Sequence of chain 1.AB:
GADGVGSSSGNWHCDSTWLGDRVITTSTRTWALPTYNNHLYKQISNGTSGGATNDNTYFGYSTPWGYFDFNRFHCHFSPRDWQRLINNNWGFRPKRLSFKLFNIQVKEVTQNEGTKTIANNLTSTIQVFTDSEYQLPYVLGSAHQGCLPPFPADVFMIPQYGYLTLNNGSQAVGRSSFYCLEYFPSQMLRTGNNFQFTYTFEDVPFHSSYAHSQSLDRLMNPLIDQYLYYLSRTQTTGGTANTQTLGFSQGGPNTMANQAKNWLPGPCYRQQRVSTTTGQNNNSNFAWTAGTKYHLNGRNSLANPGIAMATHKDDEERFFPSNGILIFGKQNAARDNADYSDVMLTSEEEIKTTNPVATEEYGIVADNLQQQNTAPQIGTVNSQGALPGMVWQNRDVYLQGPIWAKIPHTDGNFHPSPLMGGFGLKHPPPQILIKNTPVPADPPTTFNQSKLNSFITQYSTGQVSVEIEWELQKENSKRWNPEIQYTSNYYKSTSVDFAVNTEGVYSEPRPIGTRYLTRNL

Binding-site contacts:
Ligand atom N6 contacts residue SER417 of chain 1.ZA at 4.3 Å.
Ligand atom C8 contacts residue PRO205 of chain 1.ZA at 4.3 Å (hydrophobic).
Ligand atom C2 contacts residue PRO416 of chain 1.ZA at 3.1 Å (hydrophobic).
Ligand atom O5' contacts residue DC1 of chain 1.GF at 2.5 Å (h-bond).
Ligand atom N9 contacts residue PRO416 of chain 1.ZA at 4.4 Å.
Ligand atom C5' contacts residue DC1 of chain 1.GF at 3.1 Å.
Ligand atom OP2 contacts residue DC1 of chain 1.GF at 2.5 Å (h-bond).
Ligand atom N1 contacts residue PRO416 of chain 1.ZA at 3.1 Å (h-bond).
Ligand atom N1 contacts residue PRO205 of chain 1.ZA at 4.4 Å.
Ligand atom N6 contacts residue PRO205 of chain 1.ZA at 3.9 Å.
Ligand atom C4 contacts residue PRO416 of chain 1.ZA at 4.1 Å (hydrophobic).
Ligand atom C4' contacts residue DC1 of chain 1.GF at 4.5 Å.
Ligand atom N9 contacts residue HIS415 of chain 1.ZA at 4.3 Å.
Ligand atom C6 contacts residue PRO416 of chain 1.ZA at 3.7 Å (hydrophobic).
Ligand atom C1' contacts residue PRO416 of chain 1.ZA at 4.3 Å (hydrophobic).
Ligand atom OP1 contacts residue DC1 of chain 1.GF at 2.5 Å (h-bond).
Ligand atom OP1 contacts residue LYS426 of chain 1.AB at 4.5 Å.
Ligand atom N6 contacts residue ASN394 of chain 1.ZA at 4.0 Å.
Ligand atom N1 contacts residue VAL204 of chain 1.ZA at 4.4 Å.
Ligand atom N7 contacts residue PRO205 of chain 1.ZA at 3.7 Å.
Ligand atom C5 contacts residue PRO205 of chain 1.ZA at 3.6 Å (hydrophobic).
Ligand atom C2 contacts residue GLY424 of chain 1.ZA at 4.2 Å.
Ligand atom C8 contacts residue HIS415 of chain 1.ZA at 3.6 Å.
Ligand atom C6 contacts residue PRO205 of chain 1.ZA at 3.7 Å (hydrophobic).
Ligand atom C5 contacts residue HIS415 of chain 1.ZA at 4.4 Å.
Ligand atom C5 contacts residue PRO416 of chain 1.ZA at 4.2 Å (hydrophobic).
Ligand atom N1 contacts residue GLY424 of chain 1.ZA at 4.1 Å.
Ligand atom N7 contacts residue HIS415 of chain 1.ZA at 3.6 Å.
Ligand atom N6 contacts residue PRO416 of chain 1.ZA at 4.3 Å.
Ligand atom C4 contacts residue PRO205 of chain 1.ZA at 4.2 Å (hydrophobic).
Ligand atom N3 contacts residue PRO416 of chain 1.ZA at 3.5 Å.
Ligand atom C2' contacts residue HIS415 of chain 1.ZA at 4.3 Å.
Ligand atom P contacts residue DC1 of chain 1.GF at 1.6 Å.

The small molecule below binds the protein below.
Small molecule (SMILES): Nc1ncnc2c1ncn2[C@H]1C[C@H](O)[C@@H](COP(=O)(O)O)O1

Sequence of chain 1.ZA:
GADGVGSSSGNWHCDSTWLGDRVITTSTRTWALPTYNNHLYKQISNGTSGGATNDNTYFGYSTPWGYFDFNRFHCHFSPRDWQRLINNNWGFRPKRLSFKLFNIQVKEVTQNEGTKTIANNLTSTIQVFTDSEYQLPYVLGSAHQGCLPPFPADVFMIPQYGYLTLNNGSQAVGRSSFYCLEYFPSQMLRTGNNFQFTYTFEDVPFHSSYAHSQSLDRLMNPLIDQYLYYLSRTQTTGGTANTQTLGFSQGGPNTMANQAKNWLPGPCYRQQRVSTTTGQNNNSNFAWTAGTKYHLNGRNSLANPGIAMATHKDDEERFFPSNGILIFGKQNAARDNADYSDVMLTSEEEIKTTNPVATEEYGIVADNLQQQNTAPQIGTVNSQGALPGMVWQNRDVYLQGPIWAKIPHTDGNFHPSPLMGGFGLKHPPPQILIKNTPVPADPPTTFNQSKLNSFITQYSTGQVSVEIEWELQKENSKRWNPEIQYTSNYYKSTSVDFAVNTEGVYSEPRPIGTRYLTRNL